Sequence of chain 2.A:
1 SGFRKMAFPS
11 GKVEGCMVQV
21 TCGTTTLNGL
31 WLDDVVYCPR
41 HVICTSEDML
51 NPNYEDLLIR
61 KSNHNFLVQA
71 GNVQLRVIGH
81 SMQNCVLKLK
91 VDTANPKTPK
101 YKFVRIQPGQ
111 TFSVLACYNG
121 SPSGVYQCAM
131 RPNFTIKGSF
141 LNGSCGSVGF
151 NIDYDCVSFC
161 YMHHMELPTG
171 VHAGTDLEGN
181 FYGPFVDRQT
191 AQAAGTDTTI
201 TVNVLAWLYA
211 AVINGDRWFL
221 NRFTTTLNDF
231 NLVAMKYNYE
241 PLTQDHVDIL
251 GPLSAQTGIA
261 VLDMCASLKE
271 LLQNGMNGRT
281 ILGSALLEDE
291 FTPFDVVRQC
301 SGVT

Binding-site contacts:
Ligand atom O2 contacts residue THR25 of chain 2.A at 3.6 Å.
Ligand atom O contacts residue ASN142 of chain 2.A at 4.0 Å.
Ligand atom S contacts residue THR25 of chain 2.A at 4.1 Å.
Ligand atom C6 contacts residue ASN142 of chain 2.A at 4.3 Å.
Ligand atom C2 contacts residue THR26 of chain 2.A at 3.2 Å.
Ligand atom C9 contacts residue ASN142 of chain 2.A at 3.2 Å.
Ligand atom C2 contacts residue THR25 of chain 2.A at 4.1 Å.
Ligand atom C1 contacts residue CYS145 of chain 2.A at 2.8 Å (hydrophobic).
Ligand atom C3 contacts residue ASN142 of chain 2.A at 4.2 Å.
Ligand atom O2 contacts residue THR24 of chain 2.A at 4.1 Å.
Ligand atom C5 contacts residue HIS41 of chain 2.A at 3.8 Å.
Ligand atom C contacts residue HIS41 of chain 2.A at 3.3 Å.
Ligand atom O2 contacts residue THR26 of chain 2.A at 4.4 Å.
Ligand atom O1 contacts residue THR25 of chain 2.A at 4.3 Å.
Ligand atom O contacts residue LEU27 of chain 2.A at 4.3 Å.
Ligand atom C1 contacts residue GLY143 of chain 2.A at 3.9 Å.
Ligand atom O contacts residue GLY143 of chain 2.A at 2.9 Å (h-bond).
Ligand atom N contacts residue HIS41 of chain 2.A at 4.1 Å.
Ligand atom N contacts residue CYS145 of chain 2.A at 4.0 Å.
Ligand atom O1 contacts residue SER46 of chain 2.A at 4.4 Å.
Ligand atom N contacts residue GLY143 of chain 2.A at 4.2 Å.
Ligand atom C3 contacts residue THR26 of chain 2.A at 3.7 Å.
Ligand atom C5 contacts residue THR25 of chain 2.A at 4.2 Å.
Ligand atom C1 contacts residue ASN142 of chain 2.A at 4.3 Å.
Ligand atom C3 contacts residue THR25 of chain 2.A at 4.2 Å.
Ligand atom N contacts residue ASN142 of chain 2.A at 4.2 Å.
Ligand atom C10 contacts residue ASN142 of chain 2.A at 4.0 Å.
Ligand atom C contacts residue CYS145 of chain 2.A at 1.8 Å (hydrophobic).
Ligand atom O contacts residue SER144 of chain 2.A at 3.4 Å (h-bond).
Ligand atom C3 contacts residue GLY143 of chain 2.A at 4.2 Å.
Ligand atom C2 contacts residue LEU27 of chain 2.A at 4.0 Å (hydrophobic).
Ligand atom C1 contacts residue HIS41 of chain 2.A at 4.0 Å.
Ligand atom N1 contacts residue THR25 of chain 2.A at 3.7 Å.
Ligand atom C4 contacts residue ASN142 of chain 2.A at 3.8 Å.
Ligand atom C7 contacts residue ASN142 of chain 2.A at 3.9 Å.
Ligand atom C2 contacts residue GLY143 of chain 2.A at 3.9 Å.
Ligand atom CL1 contacts residue ASN142 of chain 2.A at 3.3 Å.
Ligand atom O contacts residue CYS145 of chain 2.A at 2.9 Å (h-bond).
Ligand atom C8 contacts residue ASN142 of chain 2.A at 3.2 Å.
Ligand atom C contacts residue HIS164 of chain 2.A at 4.0 Å.

The protein below binds the small molecule below.
Small molecule (SMILES): CC(=O)N1CCN(S(=O)(=O)c2ccc(Cl)cc2)CC1